Binding-site contacts:
Ligand atom C02 contacts residue TRP61 of chain 4.B at 3.7 Å (hydrophobic).
Ligand atom C08 contacts residue TYR91 of chain 4.B at 3.5 Å (hydrophobic).
Ligand atom N09 contacts residue TRP61 of chain 4.B at 3.3 Å.
Ligand atom C01 contacts residue PHE46 of chain 4.B at 4.0 Å (hydrophobic).
Ligand atom N06 contacts residue TRP89 of chain 4.B at 4.4 Å.
Ligand atom C03 contacts residue PHE46 of chain 4.B at 3.9 Å (hydrophobic).
Ligand atom N06 contacts residue TRP61 of chain 4.B at 4.0 Å.
Ligand atom C08 contacts residue TRP89 of chain 4.B at 4.0 Å (hydrophobic).
Ligand atom N05 contacts residue GLU47 of chain 4.B at 2.9 Å (salt-bridge).
Ligand atom N06 contacts residue PHE46 of chain 4.B at 4.5 Å.
Ligand atom C04 contacts residue PHE46 of chain 4.B at 3.6 Å (hydrophobic).
Ligand atom C08 contacts residue TRP61 of chain 4.B at 3.5 Å (hydrophobic).
Ligand atom C02 contacts residue PHE46 of chain 4.B at 4.1 Å (hydrophobic).
Ligand atom C01 contacts residue TRP61 of chain 4.B at 3.6 Å (hydrophobic).
Ligand atom C07 contacts residue TRP61 of chain 4.B at 3.3 Å (hydrophobic).
Ligand atom C04 contacts residue GLU47 of chain 4.B at 2.9 Å.
Ligand atom C01 contacts residue LEU45 of chain 4.B at 3.6 Å (hydrophobic).
Ligand atom C03 contacts residue GLU47 of chain 4.B at 4.4 Å.
Ligand atom N05 contacts residue LYS49 of chain 4.B at 4.1 Å.
Ligand atom C03 contacts residue TRP61 of chain 4.B at 4.4 Å (hydrophobic).

Sequence of chain 4.B:
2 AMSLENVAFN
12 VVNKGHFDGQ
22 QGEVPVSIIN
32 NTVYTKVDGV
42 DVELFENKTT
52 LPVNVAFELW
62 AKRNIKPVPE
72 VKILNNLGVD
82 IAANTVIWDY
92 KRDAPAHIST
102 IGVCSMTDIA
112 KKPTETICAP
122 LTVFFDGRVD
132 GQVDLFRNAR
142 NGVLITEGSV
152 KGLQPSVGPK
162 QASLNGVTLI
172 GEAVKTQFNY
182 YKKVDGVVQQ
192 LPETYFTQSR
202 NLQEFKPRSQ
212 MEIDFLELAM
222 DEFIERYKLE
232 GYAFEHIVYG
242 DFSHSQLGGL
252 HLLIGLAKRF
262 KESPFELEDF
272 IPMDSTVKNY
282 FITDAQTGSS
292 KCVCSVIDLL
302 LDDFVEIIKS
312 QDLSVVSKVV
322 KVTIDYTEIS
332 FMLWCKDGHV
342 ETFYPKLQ

This small molecule binds to this protein.
Small molecule (SMILES): Cc1nc(C)c(CN)[nH]1